Binding-site contacts:
Ligand atom C5 contacts residue VAL414 of chain 1.A at 3.2 Å (hydrophobic).
Ligand atom O6 contacts residue SER179 of chain 1.A at 2.2 Å (h-bond).
Ligand atom N2 contacts residue SER415 of chain 1.A at 2.7 Å (h-bond).
Ligand atom O4 contacts residue LYS35 of chain 1.A at 3.3 Å.
Ligand atom C1 contacts residue ASN232 of chain 1.A at 1.4 Å.
Ligand atom O3 contacts residue GLN408 of chain 1.A at 2.6 Å (h-bond).
Ligand atom C3 contacts residue GLN408 of chain 1.A at 3.6 Å.
Ligand atom O5 contacts residue ASN232 of chain 1.A at 2.3 Å (h-bond).
Ligand atom C4 contacts residue GLU181 of chain 1.A at 4.0 Å.
Ligand atom O6 contacts residue NAG1 of chain 1.M at 3.3 Å (h-bond).
Ligand atom C2 contacts residue ASN232 of chain 1.A at 2.5 Å.
Ligand atom O6 contacts residue GLY348 of chain 1.A at 3.3 Å (h-bond).
Ligand atom C5 contacts residue GLU181 of chain 1.A at 3.1 Å.
Ligand atom C7 contacts residue ASN232 of chain 1.A at 3.9 Å.
Ligand atom O6 contacts residue CYS413 of chain 1.A at 3.3 Å (h-bond).
Ligand atom C3 contacts residue VAL414 of chain 1.A at 3.5 Å (hydrophobic).
Ligand atom C6 contacts residue CYS413 of chain 1.A at 3.6 Å (hydrophobic).
Ligand atom O5 contacts residue NAG1 of chain 1.M at 3.5 Å (h-bond).
Ligand atom C8 contacts residue LEU231 of chain 1.A at 3.7 Å (hydrophobic).
Ligand atom C2 contacts residue SER415 of chain 1.A at 3.5 Å.
Ligand atom C4 contacts residue VAL414 of chain 1.A at 3.6 Å (hydrophobic).
Ligand atom N2 contacts residue ASN232 of chain 1.A at 3.0 Å (h-bond).
Ligand atom C8 contacts residue ASN346 of chain 1.A at 3.8 Å.
Ligand atom O4 contacts residue GLU181 of chain 1.A at 3.8 Å.
Ligand atom O6 contacts residue GLU181 of chain 1.A at 3.5 Å (salt-bridge).
Ligand atom C5 contacts residue ASN232 of chain 1.A at 3.6 Å.
Ligand atom C6 contacts residue GLU181 of chain 1.A at 3.8 Å.
Ligand atom O2 contacts residue ILE407 of chain 1.A at 3.9 Å.
Ligand atom C3 contacts residue SER415 of chain 1.A at 3.6 Å.
Ligand atom O5 contacts residue GLU181 of chain 1.A at 3.9 Å.
Ligand atom O3 contacts residue LYS35 of chain 1.A at 3.5 Å.
Ligand atom C3 contacts residue ASN232 of chain 1.A at 3.8 Å.
Ligand atom C7 contacts residue SER415 of chain 1.A at 3.6 Å.
Ligand atom O4 contacts residue GLN408 of chain 1.A at 3.5 Å (h-bond).
Ligand atom C1 contacts residue SER415 of chain 1.A at 3.7 Å.
Ligand atom C6 contacts residue SER179 of chain 1.A at 3.1 Å.
Ligand atom O4 contacts residue VAL414 of chain 1.A at 3.5 Å (h-bond).
Ligand atom C8 contacts residue SER415 of chain 1.A at 3.7 Å.
Ligand atom C1 contacts residue VAL414 of chain 1.A at 4.0 Å (hydrophobic).
Ligand atom O5 contacts residue CYS413 of chain 1.A at 3.8 Å.

This protein binds this small molecule.
Small molecule (SMILES): CC(=O)N[C@H]1[C@H](O[C@H]2[C@H](O)[C@@H](NC(C)=O)CO[C@@H]2CO)O[C@H](CO)[C@@H](O[C@@H]2O[C@H](CO[C@H]3O[C@H](CO)[C@@H](O)[C@H](O)[C@@H]3O)[C@@H](O)[C@H](O[C@H]3O[C@H](CO)[C@@H](O)[C@H](O)[C@@H]3O[C@H]3O[C@H](CO)[C@@H](O)[C@H](O)[C@@H]3O)[C@@H]2O)[C@@H]1O

Sequence of chain 1.A:
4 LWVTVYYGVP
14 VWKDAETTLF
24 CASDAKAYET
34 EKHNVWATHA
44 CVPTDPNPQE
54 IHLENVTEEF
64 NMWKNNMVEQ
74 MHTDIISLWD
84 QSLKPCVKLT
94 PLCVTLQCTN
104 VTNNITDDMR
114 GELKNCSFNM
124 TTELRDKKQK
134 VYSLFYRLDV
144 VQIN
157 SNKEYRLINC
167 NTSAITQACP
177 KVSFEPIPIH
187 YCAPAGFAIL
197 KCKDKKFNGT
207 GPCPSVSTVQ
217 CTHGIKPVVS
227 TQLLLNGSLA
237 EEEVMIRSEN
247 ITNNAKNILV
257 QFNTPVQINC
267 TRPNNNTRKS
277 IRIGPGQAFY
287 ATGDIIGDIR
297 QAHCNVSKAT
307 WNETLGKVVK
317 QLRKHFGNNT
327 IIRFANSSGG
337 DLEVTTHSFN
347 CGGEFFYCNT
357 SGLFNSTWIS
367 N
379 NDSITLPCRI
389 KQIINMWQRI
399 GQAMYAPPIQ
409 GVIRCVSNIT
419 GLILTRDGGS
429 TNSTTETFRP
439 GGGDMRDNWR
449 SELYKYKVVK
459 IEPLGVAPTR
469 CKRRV